Sequence of chain 1.A:
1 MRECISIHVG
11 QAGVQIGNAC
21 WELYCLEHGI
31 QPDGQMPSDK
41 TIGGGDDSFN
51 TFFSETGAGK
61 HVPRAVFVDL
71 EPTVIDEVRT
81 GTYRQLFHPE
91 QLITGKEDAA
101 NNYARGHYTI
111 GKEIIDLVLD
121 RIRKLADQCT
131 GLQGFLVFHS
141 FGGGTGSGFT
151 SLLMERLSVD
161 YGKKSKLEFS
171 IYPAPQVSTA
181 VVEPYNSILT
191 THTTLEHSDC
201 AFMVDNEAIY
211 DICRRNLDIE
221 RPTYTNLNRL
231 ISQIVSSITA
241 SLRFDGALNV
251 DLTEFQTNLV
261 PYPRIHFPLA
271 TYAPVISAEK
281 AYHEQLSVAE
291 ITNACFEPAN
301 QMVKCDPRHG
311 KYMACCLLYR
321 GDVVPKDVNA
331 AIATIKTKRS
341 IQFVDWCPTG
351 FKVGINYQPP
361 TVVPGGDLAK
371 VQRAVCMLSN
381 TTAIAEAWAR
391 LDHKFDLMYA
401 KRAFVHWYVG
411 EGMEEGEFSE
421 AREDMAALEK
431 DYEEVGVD

Sequence of chain 1.B:
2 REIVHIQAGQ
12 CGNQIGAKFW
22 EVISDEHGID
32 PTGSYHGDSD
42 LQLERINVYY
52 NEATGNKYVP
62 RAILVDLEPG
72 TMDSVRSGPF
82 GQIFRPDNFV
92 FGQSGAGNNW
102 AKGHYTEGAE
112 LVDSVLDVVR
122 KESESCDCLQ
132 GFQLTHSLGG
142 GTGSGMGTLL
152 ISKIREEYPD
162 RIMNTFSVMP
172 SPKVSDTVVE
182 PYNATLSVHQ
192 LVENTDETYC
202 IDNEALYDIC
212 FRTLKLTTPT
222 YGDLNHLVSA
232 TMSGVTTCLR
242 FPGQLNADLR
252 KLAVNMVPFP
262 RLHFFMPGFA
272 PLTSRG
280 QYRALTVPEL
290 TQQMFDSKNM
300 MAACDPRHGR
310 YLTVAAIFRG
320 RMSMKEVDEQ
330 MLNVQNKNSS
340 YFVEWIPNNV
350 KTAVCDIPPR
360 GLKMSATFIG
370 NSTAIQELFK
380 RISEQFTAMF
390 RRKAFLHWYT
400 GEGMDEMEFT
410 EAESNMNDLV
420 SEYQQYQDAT

Binding-site contacts:
Ligand atom N09 contacts residue LEU253 of chain 1.B at 3.6 Å.
Ligand atom C02 contacts residue LEU253 of chain 1.B at 3.5 Å (hydrophobic).
Ligand atom N10 contacts residue LEU250 of chain 1.B at 3.8 Å.
Ligand atom N10 contacts residue TYR200 of chain 1.B at 3.1 Å (h-bond).
Ligand atom C06 contacts residue LEU253 of chain 1.B at 3.8 Å (hydrophobic).
Ligand atom C11 contacts residue TYR200 of chain 1.B at 3.8 Å (hydrophobic).
Ligand atom N07 contacts residue TYR200 of chain 1.B at 3.1 Å (h-bond).
Ligand atom N10 contacts residue GLU198 of chain 1.B at 3.0 Å (salt-bridge).
Ligand atom C03 contacts residue TYR200 of chain 1.B at 3.8 Å (hydrophobic).
Ligand atom C03 contacts residue LEU253 of chain 1.B at 3.5 Å (hydrophobic).
Ligand atom C18 contacts residue ALA352 of chain 1.B at 3.8 Å (hydrophobic).
Ligand atom O13 contacts residue THR237 of chain 1.B at 3.3 Å.
Ligand atom C18 contacts residue LEU246 of chain 1.B at 3.5 Å (hydrophobic).
Ligand atom C15 contacts residue CYS239 of chain 1.B at 3.5 Å (hydrophobic).
Ligand atom N09 contacts residue TYR200 of chain 1.B at 3.6 Å.
Ligand atom C05 contacts residue CYS239 of chain 1.B at 3.6 Å (hydrophobic).
Ligand atom C08 contacts residue TYR200 of chain 1.B at 3.0 Å (hydrophobic).
Ligand atom C04 contacts residue VAL236 of chain 1.B at 3.5 Å (hydrophobic).
Ligand atom N07 contacts residue GLU198 of chain 1.B at 3.0 Å (salt-bridge).
Ligand atom C01 contacts residue LEU253 of chain 1.B at 3.7 Å (hydrophobic).
Ligand atom O13 contacts residue LEU240 of chain 1.B at 3.4 Å.
Ligand atom C05 contacts residue VAL236 of chain 1.B at 3.6 Å (hydrophobic).
Ligand atom C01 contacts residue ALA314 of chain 1.B at 3.6 Å (hydrophobic).
Ligand atom O12 contacts residue ASN165 of chain 1.B at 3.3 Å (h-bond).
Ligand atom C14 contacts residue GLN134 of chain 1.B at 2.9 Å.
Ligand atom C14 contacts residue THR237 of chain 1.B at 3.6 Å.
Ligand atom C04 contacts residue LEU253 of chain 1.B at 3.5 Å (hydrophobic).
Ligand atom C15 contacts residue ILE316 of chain 1.B at 3.4 Å (hydrophobic).
Ligand atom N10 contacts residue ASN165 of chain 1.B at 3.5 Å (h-bond).
Ligand atom C05 contacts residue ILE368 of chain 1.B at 3.8 Å (hydrophobic).
Ligand atom O13 contacts residue VAL236 of chain 1.B at 3.2 Å (h-bond).
Ligand atom N09 contacts residue VAL236 of chain 1.B at 2.9 Å (h-bond).
Ligand atom C18 contacts residue THR179 of chain 1.A at 3.5 Å.
Ligand atom C16 contacts residue ALA314 of chain 1.B at 3.7 Å (hydrophobic).
Ligand atom C15 contacts residue ALA314 of chain 1.B at 3.6 Å (hydrophobic).
Ligand atom C08 contacts residue GLU198 of chain 1.B at 3.4 Å.
Ligand atom N07 contacts residue LEU253 of chain 1.B at 3.6 Å.
Ligand atom C11 contacts residue LEU250 of chain 1.B at 3.8 Å (hydrophobic).
Ligand atom C14 contacts residue TYR50 of chain 1.B at 3.5 Å (hydrophobic).
Ligand atom O12 contacts residue LEU250 of chain 1.B at 3.5 Å.

This protein binds this small molecule.
Small molecule (SMILES): CCCCc1ccc2[nH]c(NC(=O)OC)nc2c1